A protein and the small-molecule ligand that binds it are described below.
Small molecule (SMILES): Oc1c2ccccc2nc2nnnn12

Sequence of chain 1.B:
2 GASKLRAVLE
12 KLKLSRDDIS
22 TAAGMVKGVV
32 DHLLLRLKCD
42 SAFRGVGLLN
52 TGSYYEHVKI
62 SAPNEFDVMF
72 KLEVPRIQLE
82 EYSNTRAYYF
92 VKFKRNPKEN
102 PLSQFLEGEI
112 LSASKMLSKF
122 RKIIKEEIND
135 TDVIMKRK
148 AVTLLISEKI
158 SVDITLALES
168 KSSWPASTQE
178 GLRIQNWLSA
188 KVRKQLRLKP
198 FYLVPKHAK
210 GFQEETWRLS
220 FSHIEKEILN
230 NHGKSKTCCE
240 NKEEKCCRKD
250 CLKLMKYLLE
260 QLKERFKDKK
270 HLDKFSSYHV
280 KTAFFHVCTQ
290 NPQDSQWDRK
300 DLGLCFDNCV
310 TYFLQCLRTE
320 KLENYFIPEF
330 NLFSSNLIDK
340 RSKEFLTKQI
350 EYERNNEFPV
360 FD

Binding-site contacts:
Ligand atom N8 contacts residue ARG264 of chain 1.B at 4.4 Å.
Ligand atom N11 contacts residue GLN348 of chain 1.B at 3.0 Å (h-bond).
Ligand atom N10 contacts residue TYR351 of chain 1.B at 3.5 Å.
Ligand atom C6 contacts residue TYR351 of chain 1.B at 3.7 Å (hydrophobic).
Ligand atom C9 contacts residue GLN348 of chain 1.B at 4.0 Å.
Ligand atom N13 contacts residue TYR351 of chain 1.B at 3.7 Å.
Ligand atom C3 contacts residue TYR351 of chain 1.B at 3.7 Å (hydrophobic).
Ligand atom C7 contacts residue TYR351 of chain 1.B at 3.3 Å (hydrophobic).
Ligand atom C4 contacts residue TYR351 of chain 1.B at 3.3 Å (hydrophobic).
Ligand atom N12 contacts residue ARG264 of chain 1.B at 2.6 Å (salt-bridge).
Ligand atom C5 contacts residue TYR351 of chain 1.B at 3.2 Å (hydrophobic).
Ligand atom N8 contacts residue TYR351 of chain 1.B at 3.4 Å.
Ligand atom N12 contacts residue GLN348 of chain 1.B at 3.9 Å.
Ligand atom O14 contacts residue TYR351 of chain 1.B at 3.4 Å (h-bond).
Ligand atom N13 contacts residue ARG264 of chain 1.B at 3.1 Å (salt-bridge).
Ligand atom N11 contacts residue ARG264 of chain 1.B at 3.5 Å (salt-bridge).
Ligand atom N11 contacts residue TYR351 of chain 1.B at 3.8 Å.
Ligand atom N12 contacts residue TYR351 of chain 1.B at 3.9 Å.
Ligand atom C9 contacts residue TYR351 of chain 1.B at 3.6 Å (hydrophobic).
Ligand atom C2 contacts residue TYR351 of chain 1.B at 4.2 Å (hydrophobic).
Ligand atom C1 contacts residue TYR351 of chain 1.B at 4.4 Å (hydrophobic).
Ligand atom N10 contacts residue GLN348 of chain 1.B at 4.3 Å.